Sequence of chain 2.A:
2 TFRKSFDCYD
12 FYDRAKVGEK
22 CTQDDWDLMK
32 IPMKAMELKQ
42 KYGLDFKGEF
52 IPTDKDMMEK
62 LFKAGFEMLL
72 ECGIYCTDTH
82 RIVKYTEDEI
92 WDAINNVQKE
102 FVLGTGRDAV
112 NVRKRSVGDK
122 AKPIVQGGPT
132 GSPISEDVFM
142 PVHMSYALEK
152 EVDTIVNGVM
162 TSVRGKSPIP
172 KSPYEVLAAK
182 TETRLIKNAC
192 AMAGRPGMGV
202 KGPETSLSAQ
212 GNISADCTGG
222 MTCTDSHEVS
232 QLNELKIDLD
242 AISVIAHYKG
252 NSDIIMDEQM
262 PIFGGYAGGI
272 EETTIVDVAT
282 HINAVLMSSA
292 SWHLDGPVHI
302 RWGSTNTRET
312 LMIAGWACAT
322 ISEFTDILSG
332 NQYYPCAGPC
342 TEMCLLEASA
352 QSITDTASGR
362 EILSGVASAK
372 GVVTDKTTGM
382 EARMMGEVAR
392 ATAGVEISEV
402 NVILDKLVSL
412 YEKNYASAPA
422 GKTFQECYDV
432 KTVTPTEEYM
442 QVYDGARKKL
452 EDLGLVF

Binding-site contacts:
Ligand atom C3 contacts residue GLY132 of chain 2.A at 4.0 Å.
Ligand atom C3 contacts residue GLN333 of chain 2.A at 4.1 Å.
Ligand atom C2 contacts residue LEU295 of chain 2.A at 3.7 Å (hydrophobic).
Ligand atom C3 contacts residue LYS202 of chain 2.A at 3.3 Å.
Ligand atom N2 contacts residue GLU205 of chain 2.A at 2.9 Å (salt-bridge).
Ligand atom C7 contacts residue GLU259 of chain 2.A at 3.1 Å.
Ligand atom C2 contacts residue GLN333 of chain 2.A at 3.5 Å.
Ligand atom N1 contacts residue LYS202 of chain 2.A at 2.8 Å (salt-bridge).
Ligand atom O1 contacts residue THR131 of chain 2.A at 3.8 Å.
Ligand atom O2 contacts residue GLU205 of chain 2.A at 2.5 Å (salt-bridge).
Ligand atom O1 contacts residue SER365 of chain 2.A at 2.6 Å (h-bond).
Ligand atom C6 contacts residue THR131 of chain 2.A at 3.1 Å.
Ligand atom C2 contacts residue LYS202 of chain 2.A at 2.4 Å.
Ligand atom C6 contacts residue TYR335 of chain 2.A at 3.2 Å (hydrophobic).
Ligand atom O1 contacts residue LYS202 of chain 2.A at 2.3 Å (salt-bridge).
Ligand atom O1 contacts residue LEU295 of chain 2.A at 3.7 Å.
Ligand atom C5 contacts residue GLU205 of chain 2.A at 3.5 Å.
Ligand atom C6 contacts residue GLN333 of chain 2.A at 3.4 Å.
Ligand atom C1 contacts residue LYS202 of chain 2.A at 1.3 Å.
Ligand atom C7 contacts residue GLU205 of chain 2.A at 4.0 Å.
Ligand atom C1 contacts residue SER365 of chain 2.A at 3.7 Å.
Ligand atom C5 contacts residue LYS202 of chain 2.A at 3.5 Å.
Ligand atom N1 contacts residue LEU295 of chain 2.A at 3.5 Å.
Ligand atom O2 contacts residue GLU229 of chain 2.A at 3.2 Å.
Ligand atom O2 contacts residue MET257 of chain 2.A at 3.5 Å.
Ligand atom C7 contacts residue GLU229 of chain 2.A at 3.2 Å.
Ligand atom N2 contacts residue GLU229 of chain 2.A at 4.1 Å.
Ligand atom C4 contacts residue LYS202 of chain 2.A at 3.5 Å.
Ligand atom C7 contacts residue SER231 of chain 2.A at 3.5 Å.
Ligand atom C4 contacts residue GLY132 of chain 2.A at 4.1 Å.
Ligand atom O1 contacts residue VAL157 of chain 2.A at 3.3 Å.
Ligand atom C1 contacts residue LEU295 of chain 2.A at 3.5 Å (hydrophobic).
Ligand atom N2 contacts residue LYS202 of chain 2.A at 3.6 Å (salt-bridge).
Ligand atom C4 contacts residue GLU205 of chain 2.A at 3.0 Å.
Ligand atom O2 contacts residue LYS202 of chain 2.A at 2.8 Å (salt-bridge).
Ligand atom N1 contacts residue GLN333 of chain 2.A at 3.6 Å (h-bond).
Ligand atom C1 contacts residue VAL157 of chain 2.A at 3.5 Å (hydrophobic).
Ligand atom N1 contacts residue GLU259 of chain 2.A at 3.2 Å (salt-bridge).
Ligand atom C5 contacts residue GLU259 of chain 2.A at 3.9 Å.
Ligand atom C3 contacts residue THR131 of chain 2.A at 3.6 Å.

This protein binds this small molecule.
Small molecule (SMILES): C[C@@H]1C[C@@H](N(C)O)N[C@H]1C(=O)O